Binding-site contacts:
Ligand atom C10 contacts residue TRP56 of chain 5.A at 3.9 Å (hydrophobic).
Ligand atom C5 contacts residue SER103 of chain 5.A at 3.8 Å.
Ligand atom C4 contacts residue PHE44 of chain 5.A at 4.0 Å (hydrophobic).
Ligand atom C5 contacts residue PHE422 of chain 5.A at 4.2 Å (hydrophobic).
Ligand atom C9 contacts residue SER103 of chain 5.A at 3.8 Å.
Ligand atom C14 contacts residue SER103 of chain 5.A at 3.3 Å.
Ligand atom CL contacts residue PHE104 of chain 5.A at 4.2 Å.
Ligand atom C20 contacts residue SER52 of chain 5.A at 3.4 Å.
Ligand atom O contacts residue ASP46 of chain 5.A at 3.7 Å.
Ligand atom C13 contacts residue LEU83 of chain 5.A at 4.1 Å (hydrophobic).
Ligand atom C21 contacts residue SER52 of chain 5.A at 4.0 Å.
Ligand atom N2 contacts residue SER103 of chain 5.A at 3.9 Å.
Ligand atom CL contacts residue LEU83 of chain 5.A at 3.8 Å.
Ligand atom C8 contacts residue PHE422 of chain 5.A at 3.8 Å (hydrophobic).
Ligand atom C11 contacts residue PHE104 of chain 5.A at 3.5 Å (hydrophobic).
Ligand atom C12 contacts residue PHE104 of chain 5.A at 3.9 Å (hydrophobic).
Ligand atom C9 contacts residue TRP56 of chain 5.A at 3.7 Å (hydrophobic).
Ligand atom C18 contacts residue ASP46 of chain 5.A at 3.6 Å.
Ligand atom C10 contacts residue PHE104 of chain 5.A at 3.7 Å (hydrophobic).
Ligand atom CL contacts residue TRP33 of chain 5.A at 4.0 Å.
Ligand atom C13 contacts residue TRP56 of chain 5.A at 3.5 Å (hydrophobic).
Ligand atom C13 contacts residue SER103 of chain 5.A at 4.2 Å.
Ligand atom C19 contacts residue ASP46 of chain 5.A at 3.6 Å.
Ligand atom O contacts residue PHE44 of chain 5.A at 3.4 Å.
Ligand atom C8 contacts residue SER103 of chain 5.A at 3.7 Å.
Ligand atom C11 contacts residue ALA53 of chain 5.A at 3.9 Å (hydrophobic).
Ligand atom C18 contacts residue PHE47 of chain 5.A at 3.9 Å (hydrophobic).
Ligand atom CL contacts residue ARG57 of chain 5.A at 3.4 Å.
Ligand atom C14 contacts residue MET85 of chain 5.A at 4.1 Å (hydrophobic).
Ligand atom C11 contacts residue TRP56 of chain 5.A at 3.9 Å (hydrophobic).
Ligand atom N2 contacts residue PHE422 of chain 5.A at 4.0 Å.
Ligand atom C14 contacts residue TRP56 of chain 5.A at 3.6 Å (hydrophobic).
Ligand atom C5 contacts residue PHE104 of chain 5.A at 3.8 Å (hydrophobic).
Ligand atom C8 contacts residue TRP56 of chain 5.A at 3.9 Å (hydrophobic).
Ligand atom C9 contacts residue PHE104 of chain 5.A at 4.2 Å (hydrophobic).
Ligand atom C12 contacts residue TRP56 of chain 5.A at 3.7 Å (hydrophobic).
Ligand atom C5 contacts residue GOL1 of chain 5.D at 3.2 Å.
Ligand atom C20 contacts residue TRP56 of chain 5.A at 4.0 Å (hydrophobic).
Ligand atom CL contacts residue ALA53 of chain 5.A at 4.2 Å.
Ligand atom C21 contacts residue TRP56 of chain 5.A at 3.6 Å (hydrophobic).

A protein and the small-molecule ligand that binds it are described below.
Small molecule (SMILES): CN1CCC[C@H](n2nc(Cc3ccc(Cl)cc3)c3ccccc3c2=O)CC1

Sequence of chain 5.A:
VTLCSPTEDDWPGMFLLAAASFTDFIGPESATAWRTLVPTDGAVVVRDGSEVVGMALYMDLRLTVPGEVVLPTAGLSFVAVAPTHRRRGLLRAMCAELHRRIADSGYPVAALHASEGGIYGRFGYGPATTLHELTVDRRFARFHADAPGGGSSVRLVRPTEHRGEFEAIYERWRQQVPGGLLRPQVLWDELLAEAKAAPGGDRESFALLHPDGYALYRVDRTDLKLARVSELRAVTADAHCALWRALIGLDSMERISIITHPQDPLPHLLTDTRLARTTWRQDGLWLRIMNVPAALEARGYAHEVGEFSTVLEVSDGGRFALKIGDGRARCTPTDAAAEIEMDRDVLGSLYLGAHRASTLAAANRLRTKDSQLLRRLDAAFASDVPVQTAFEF